Binding-site contacts:
Ligand atom N2 contacts residue ASN384 of chain 3.B at 2.8 Å (h-bond).
Ligand atom C8 contacts residue ALA470 of chain 3.B at 3.7 Å (hydrophobic).
Ligand atom C3 contacts residue ASN384 of chain 3.B at 3.7 Å.
Ligand atom C7 contacts residue ALA470 of chain 3.B at 4.0 Å (hydrophobic).
Ligand atom O7 contacts residue ASN384 of chain 3.B at 4.0 Å.
Ligand atom C7 contacts residue ASN384 of chain 3.B at 3.6 Å.
Ligand atom O6 contacts residue ASN384 of chain 3.B at 4.5 Å.
Ligand atom C1 contacts residue ASN384 of chain 3.B at 1.4 Å.
Ligand atom O6 contacts residue ASP459 of chain 3.B at 3.0 Å (salt-bridge).
Ligand atom C1 contacts residue GLN462 of chain 3.B at 4.4 Å.
Ligand atom N2 contacts residue GLN462 of chain 3.B at 4.2 Å.
Ligand atom O5 contacts residue GLN462 of chain 3.B at 4.1 Å.
Ligand atom O7 contacts residue TYR467 of chain 3.B at 4.2 Å.
Ligand atom C7 contacts residue GLN462 of chain 3.B at 3.9 Å.
Ligand atom C2 contacts residue ASN384 of chain 3.B at 2.4 Å.
Ligand atom C5 contacts residue ASN384 of chain 3.B at 3.6 Å.
Ligand atom O6 contacts residue THR461 of chain 3.B at 3.5 Å (h-bond).
Ligand atom C2 contacts residue GLN462 of chain 3.B at 3.7 Å.
Ligand atom O7 contacts residue ALA470 of chain 3.B at 3.7 Å.
Ligand atom O7 contacts residue GLN462 of chain 3.B at 2.9 Å (h-bond).
Ligand atom C4 contacts residue GLN462 of chain 3.B at 4.0 Å.
Ligand atom O6 contacts residue SER386 of chain 3.B at 3.9 Å.
Ligand atom C4 contacts residue ASN384 of chain 3.B at 4.1 Å.
Ligand atom C6 contacts residue ASP459 of chain 3.B at 4.2 Å.
Ligand atom C6 contacts residue THR461 of chain 3.B at 3.6 Å.
Ligand atom O4 contacts residue PRO388 of chain 1.B at 3.9 Å.
Ligand atom O5 contacts residue ASN384 of chain 3.B at 2.3 Å (h-bond).
Ligand atom O3 contacts residue GLN462 of chain 3.B at 3.5 Å (h-bond).
Ligand atom C3 contacts residue GLN462 of chain 3.B at 3.9 Å.

Sequence of chain 1.B:
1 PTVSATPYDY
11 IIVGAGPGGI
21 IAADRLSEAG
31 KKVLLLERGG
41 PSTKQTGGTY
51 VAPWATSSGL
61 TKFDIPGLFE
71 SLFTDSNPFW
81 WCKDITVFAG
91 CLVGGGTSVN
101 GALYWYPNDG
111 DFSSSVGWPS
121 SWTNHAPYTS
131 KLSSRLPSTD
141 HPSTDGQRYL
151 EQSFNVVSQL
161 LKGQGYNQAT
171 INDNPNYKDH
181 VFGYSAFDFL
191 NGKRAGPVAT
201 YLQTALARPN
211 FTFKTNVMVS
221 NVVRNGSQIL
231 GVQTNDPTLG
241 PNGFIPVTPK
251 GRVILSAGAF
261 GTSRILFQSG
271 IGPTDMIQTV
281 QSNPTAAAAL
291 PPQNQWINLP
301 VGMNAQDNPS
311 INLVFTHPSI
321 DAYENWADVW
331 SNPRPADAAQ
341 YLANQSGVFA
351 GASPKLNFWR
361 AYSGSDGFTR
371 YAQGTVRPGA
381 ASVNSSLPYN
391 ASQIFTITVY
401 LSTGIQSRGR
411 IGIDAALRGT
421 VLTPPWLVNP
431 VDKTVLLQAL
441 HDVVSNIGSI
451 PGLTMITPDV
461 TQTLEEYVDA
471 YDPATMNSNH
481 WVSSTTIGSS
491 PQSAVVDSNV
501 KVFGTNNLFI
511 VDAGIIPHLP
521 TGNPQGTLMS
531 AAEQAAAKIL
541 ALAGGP

A small-molecule ligand and the protein it binds are described below.
Small molecule (SMILES): CC(=O)N[C@@H]1[C@@H](O)[C@H](O)[C@@H](CO)O[C@H]1O

Sequence of chain 3.B:
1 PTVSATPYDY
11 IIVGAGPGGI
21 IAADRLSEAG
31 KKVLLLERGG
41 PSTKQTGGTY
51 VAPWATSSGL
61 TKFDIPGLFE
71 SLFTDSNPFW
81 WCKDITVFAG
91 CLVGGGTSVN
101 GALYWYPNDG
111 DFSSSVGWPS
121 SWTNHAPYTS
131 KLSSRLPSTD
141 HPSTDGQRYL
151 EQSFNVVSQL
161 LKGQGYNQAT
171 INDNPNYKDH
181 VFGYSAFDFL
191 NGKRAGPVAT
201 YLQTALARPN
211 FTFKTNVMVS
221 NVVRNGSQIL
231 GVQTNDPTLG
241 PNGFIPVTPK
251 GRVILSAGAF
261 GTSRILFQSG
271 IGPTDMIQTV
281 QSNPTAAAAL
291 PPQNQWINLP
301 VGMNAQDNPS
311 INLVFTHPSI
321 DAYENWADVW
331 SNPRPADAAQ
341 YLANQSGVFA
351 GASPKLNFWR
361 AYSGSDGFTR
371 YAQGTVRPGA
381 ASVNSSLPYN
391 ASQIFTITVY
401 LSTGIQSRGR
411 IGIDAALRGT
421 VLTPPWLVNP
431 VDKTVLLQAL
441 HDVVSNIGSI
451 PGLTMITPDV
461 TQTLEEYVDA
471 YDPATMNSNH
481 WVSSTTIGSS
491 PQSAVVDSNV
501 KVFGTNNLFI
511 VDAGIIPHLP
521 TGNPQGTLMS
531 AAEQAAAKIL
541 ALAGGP